The protein below binds the small molecule below.
Small molecule (SMILES): CC[C@@H](C)n1ccnc1C(=O)O

Sequence of chain 1.A:
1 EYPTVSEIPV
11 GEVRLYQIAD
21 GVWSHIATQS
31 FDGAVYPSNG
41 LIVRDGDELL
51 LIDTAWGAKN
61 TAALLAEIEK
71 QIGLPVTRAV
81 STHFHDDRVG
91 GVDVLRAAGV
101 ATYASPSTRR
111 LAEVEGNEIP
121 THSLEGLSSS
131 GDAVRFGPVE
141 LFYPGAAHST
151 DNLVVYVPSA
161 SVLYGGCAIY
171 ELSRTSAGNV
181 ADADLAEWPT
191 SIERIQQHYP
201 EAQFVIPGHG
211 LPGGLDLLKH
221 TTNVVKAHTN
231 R

Binding-site contacts:
Ligand atom O07 contacts residue ZN1 of chain 1.C at 4.2 Å.
Ligand atom C04 contacts residue HIS209 of chain 1.A at 3.3 Å.
Ligand atom O08 contacts residue ASN179 of chain 1.A at 3.1 Å (h-bond).
Ligand atom O07 contacts residue HIS148 of chain 1.A at 3.2 Å.
Ligand atom C11 contacts residue HIS209 of chain 1.A at 3.9 Å.
Ligand atom C10 contacts residue ARG174 of chain 1.A at 3.8 Å.
Ligand atom C02 contacts residue TRP56 of chain 1.A at 3.7 Å (hydrophobic).
Ligand atom C06 contacts residue HIS148 of chain 1.A at 3.7 Å.
Ligand atom N03 contacts residue ZN1 of chain 1.D at 4.1 Å.
Ligand atom O07 contacts residue HIS209 of chain 1.A at 3.2 Å (h-bond).
Ligand atom C01 contacts residue TRP56 of chain 1.A at 3.3 Å (hydrophobic).
Ligand atom C09 contacts residue GLY178 of chain 1.A at 4.2 Å.
Ligand atom C02 contacts residue ZN1 of chain 1.D at 4.3 Å.
Ligand atom C01 contacts residue ASP87 of chain 1.A at 3.5 Å.
Ligand atom N05 contacts residue ZN1 of chain 1.D at 2.2 Å.
Ligand atom N05 contacts residue ASP87 of chain 1.A at 3.0 Å (salt-bridge).
Ligand atom C12 contacts residue ASN179 of chain 1.A at 4.0 Å.
Ligand atom O08 contacts residue GLY178 of chain 1.A at 3.8 Å.
Ligand atom C12 contacts residue PHE31 of chain 1.A at 4.1 Å (hydrophobic).
Ligand atom C12 contacts residue TYR36 of chain 1.A at 4.0 Å (hydrophobic).
Ligand atom C01 contacts residue HIS209 of chain 1.A at 3.4 Å.
Ligand atom C01 contacts residue ZN1 of chain 1.D at 3.3 Å.
Ligand atom O07 contacts residue CYS167 of chain 1.A at 3.2 Å (h-bond).
Ligand atom O07 contacts residue ASP87 of chain 1.A at 4.3 Å.
Ligand atom C02 contacts residue HIS209 of chain 1.A at 4.1 Å.
Ligand atom C04 contacts residue ZN1 of chain 1.D at 2.8 Å.
Ligand atom N05 contacts residue HIS209 of chain 1.A at 2.9 Å (h-bond).
Ligand atom O08 contacts residue HIS148 of chain 1.A at 3.7 Å.
Ligand atom O08 contacts residue ZN1 of chain 1.D at 4.2 Å.
Ligand atom C06 contacts residue CYS167 of chain 1.A at 4.4 Å (hydrophobic).
Ligand atom C06 contacts residue ZN1 of chain 1.D at 2.9 Å.
Ligand atom O07 contacts residue ZN1 of chain 1.D at 2.3 Å.
Ligand atom C10 contacts residue TYR36 of chain 1.A at 3.5 Å (hydrophobic).
Ligand atom C04 contacts residue ASP87 of chain 1.A at 4.2 Å.
Ligand atom C06 contacts residue HIS209 of chain 1.A at 3.6 Å.
Ligand atom N03 contacts residue HIS209 of chain 1.A at 4.1 Å.
Ligand atom C09 contacts residue ASN179 of chain 1.A at 3.9 Å.
Ligand atom C06 contacts residue ASN179 of chain 1.A at 4.2 Å.
Ligand atom C11 contacts residue ARG174 of chain 1.A at 3.9 Å.
Ligand atom C11 contacts residue TYR36 of chain 1.A at 4.2 Å (hydrophobic).